Sequence of chain 46.B:
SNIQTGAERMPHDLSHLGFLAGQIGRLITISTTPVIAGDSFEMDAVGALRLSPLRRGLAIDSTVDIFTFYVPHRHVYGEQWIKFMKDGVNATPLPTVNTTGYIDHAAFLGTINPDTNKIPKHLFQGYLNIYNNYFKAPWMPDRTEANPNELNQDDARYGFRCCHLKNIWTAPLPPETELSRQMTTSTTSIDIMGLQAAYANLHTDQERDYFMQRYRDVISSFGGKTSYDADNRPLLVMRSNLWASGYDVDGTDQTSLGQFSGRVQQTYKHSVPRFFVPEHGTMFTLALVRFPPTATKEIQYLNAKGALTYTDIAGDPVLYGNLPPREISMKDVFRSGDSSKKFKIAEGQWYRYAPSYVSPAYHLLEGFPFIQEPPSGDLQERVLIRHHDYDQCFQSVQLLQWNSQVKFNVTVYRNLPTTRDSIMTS

A protein and the small-molecule ligand that binds it are described below.
Small molecule (SMILES): Nc1ccn([C@H]2C[C@H](O)[C@@H](CO[P](=O)(O)O[C@H]3C[C@H](n4cnc5c(N)ncnc54)O[C@@H]3CO[P](=O)(O)O[C@H]3C[C@H](n4cnc5c(N)ncnc54)O[C@@H]3CO[P](=O)(O)O[C@H]3C[C@H](n4cnc5c(N)ncnc54)O[C@@H]3COP(=O)(O)O)O2)c(=O)n1

Sequence of chain 47.B:
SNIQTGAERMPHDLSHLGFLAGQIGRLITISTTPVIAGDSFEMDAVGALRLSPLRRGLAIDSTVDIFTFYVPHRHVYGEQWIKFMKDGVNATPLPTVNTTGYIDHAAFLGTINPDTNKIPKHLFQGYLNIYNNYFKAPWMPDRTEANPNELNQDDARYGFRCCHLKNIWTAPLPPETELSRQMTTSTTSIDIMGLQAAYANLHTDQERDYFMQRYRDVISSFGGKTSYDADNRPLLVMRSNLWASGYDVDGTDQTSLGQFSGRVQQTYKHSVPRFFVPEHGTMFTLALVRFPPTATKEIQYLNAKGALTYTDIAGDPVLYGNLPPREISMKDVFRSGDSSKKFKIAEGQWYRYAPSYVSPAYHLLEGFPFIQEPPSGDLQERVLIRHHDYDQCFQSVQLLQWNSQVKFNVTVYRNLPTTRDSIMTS

Binding-site contacts:
Ligand atom OP1 contacts residue ARG420 of chain 47.B at 2.4 Å (salt-bridge).
Ligand atom P contacts residue GLU207 of chain 46.B at 3.4 Å.
Ligand atom OP2 contacts residue GLU207 of chain 46.B at 2.0 Å (salt-bridge).
Ligand atom C5 contacts residue ALA27 of chain 46.D at 2.9 Å (hydrophobic).
Ligand atom N7 contacts residue ALA27 of chain 46.D at 1.6 Å.
Ligand atom O3' contacts residue TYR31 of chain 46.D at 3.2 Å (h-bond).
Ligand atom C5' contacts residue ARG28 of chain 46.D at 2.8 Å.
Ligand atom C4' contacts residue THR5 of chain 41.B at 2.6 Å.
Ligand atom C5' contacts residue THR5 of chain 41.B at 3.1 Å.
Ligand atom P contacts residue ARG28 of chain 46.D at 3.4 Å.
Ligand atom O3' contacts residue GLY6 of chain 41.B at 2.3 Å (h-bond).
Ligand atom C3' contacts residue GLY6 of chain 41.B at 3.2 Å.
Ligand atom C8 contacts residue ALA27 of chain 46.D at 2.0 Å (hydrophobic).
Ligand atom OP1 contacts residue ARG28 of chain 46.D at 2.7 Å (salt-bridge).
Ligand atom C5 contacts residue ALA7 of chain 41.B at 2.7 Å (hydrophobic).
Ligand atom O4' contacts residue GLY6 of chain 41.B at 2.9 Å.
Ligand atom N6 contacts residue GLY26 of chain 46.D at 3.1 Å.
Ligand atom N6 contacts residue ALA27 of chain 46.D at 3.2 Å (h-bond).
Ligand atom OP1 contacts residue PHE211 of chain 46.B at 2.1 Å.
Ligand atom OP1 contacts residue THR418 of chain 47.B at 3.2 Å.
Ligand atom N7 contacts residue GLY26 of chain 46.D at 2.7 Å.
Ligand atom O3' contacts residue ARG420 of chain 47.B at 1.7 Å (salt-bridge).
Ligand atom C5 contacts residue GLY26 of chain 46.D at 3.5 Å.
Ligand atom P contacts residue TYR31 of chain 46.D at 3.5 Å.
Ligand atom C1' contacts residue GLY6 of chain 41.B at 2.9 Å.
Ligand atom C8 contacts residue ARG28 of chain 46.D at 3.1 Å.
Ligand atom C4' contacts residue ARG420 of chain 47.B at 3.4 Å.
Ligand atom N6 contacts residue ASP217 of chain 46.B at 2.8 Å (salt-bridge).
Ligand atom C5' contacts residue TYR31 of chain 46.D at 3.0 Å (hydrophobic).
Ligand atom C6 contacts residue ALA7 of chain 41.B at 2.7 Å (hydrophobic).
Ligand atom C3' contacts residue THR5 of chain 41.B at 3.2 Å.
Ligand atom O3' contacts residue THR5 of chain 41.B at 3.1 Å (h-bond).
Ligand atom P contacts residue ARG420 of chain 47.B at 2.5 Å.
Ligand atom O5' contacts residue ARG420 of chain 47.B at 2.9 Å (salt-bridge).
Ligand atom O5' contacts residue TYR31 of chain 46.D at 2.2 Å (h-bond).
Ligand atom N9 contacts residue ALA27 of chain 46.D at 3.1 Å.
Ligand atom C4' contacts residue GLY6 of chain 41.B at 3.1 Å.
Ligand atom O5' contacts residue ARG28 of chain 46.D at 3.1 Å (salt-bridge).
Ligand atom OP2 contacts residue ARG420 of chain 47.B at 3.4 Å (salt-bridge).
Ligand atom O4' contacts residue ARG420 of chain 47.B at 3.2 Å (salt-bridge).

Sequence of chain 46.D:
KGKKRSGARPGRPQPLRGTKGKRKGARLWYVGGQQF

Sequence of chain 41.B:
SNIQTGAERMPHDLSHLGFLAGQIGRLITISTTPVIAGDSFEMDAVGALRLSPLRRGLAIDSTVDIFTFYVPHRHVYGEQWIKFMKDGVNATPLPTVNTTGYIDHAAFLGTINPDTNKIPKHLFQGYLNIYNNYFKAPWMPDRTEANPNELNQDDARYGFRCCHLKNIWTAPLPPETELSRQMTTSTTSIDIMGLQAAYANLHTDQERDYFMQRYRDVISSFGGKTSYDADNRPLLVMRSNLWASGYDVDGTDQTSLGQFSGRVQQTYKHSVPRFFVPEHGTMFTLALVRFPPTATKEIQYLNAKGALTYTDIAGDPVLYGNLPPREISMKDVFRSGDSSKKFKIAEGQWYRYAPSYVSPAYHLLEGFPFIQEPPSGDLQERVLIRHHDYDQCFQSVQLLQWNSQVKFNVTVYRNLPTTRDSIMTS